Sequence of chain 1.A:
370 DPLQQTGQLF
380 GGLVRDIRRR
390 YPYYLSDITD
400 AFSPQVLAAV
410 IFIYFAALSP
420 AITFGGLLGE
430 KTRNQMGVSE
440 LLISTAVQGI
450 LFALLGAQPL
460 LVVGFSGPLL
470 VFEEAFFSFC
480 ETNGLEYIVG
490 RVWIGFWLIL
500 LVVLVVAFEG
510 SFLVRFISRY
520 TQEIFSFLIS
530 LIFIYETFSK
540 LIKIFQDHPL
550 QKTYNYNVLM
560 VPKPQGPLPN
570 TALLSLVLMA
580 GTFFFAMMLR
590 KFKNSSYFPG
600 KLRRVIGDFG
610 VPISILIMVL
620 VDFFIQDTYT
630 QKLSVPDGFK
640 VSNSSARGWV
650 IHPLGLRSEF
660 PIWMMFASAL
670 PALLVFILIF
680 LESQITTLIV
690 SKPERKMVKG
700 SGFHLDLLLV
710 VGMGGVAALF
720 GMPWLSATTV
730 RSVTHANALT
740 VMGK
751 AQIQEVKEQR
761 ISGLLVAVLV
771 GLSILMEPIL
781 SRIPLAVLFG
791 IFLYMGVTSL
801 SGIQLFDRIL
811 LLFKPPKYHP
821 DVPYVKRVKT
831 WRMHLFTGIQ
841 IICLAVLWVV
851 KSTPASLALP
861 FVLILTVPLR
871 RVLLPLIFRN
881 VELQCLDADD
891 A

Binding-site contacts:
Ligand atom CAL contacts residue VAL383 of chain 1.A at 4.5 Å (hydrophobic).
Ligand atom CAR contacts residue LEU378 of chain 1.A at 4.3 Å (hydrophobic).
Ligand atom CAT contacts residue VAL383 of chain 1.A at 4.4 Å (hydrophobic).
Ligand atom OAH contacts residue VAL383 of chain 1.A at 3.9 Å.
Ligand atom CAX contacts residue GLN377 of chain 1.A at 4.2 Å.
Ligand atom CAS contacts residue PHE379 of chain 1.A at 3.7 Å (hydrophobic).
Ligand atom CAX contacts residue VAL383 of chain 1.A at 3.8 Å (hydrophobic).
Ligand atom CAT contacts residue PHE379 of chain 1.A at 4.4 Å (hydrophobic).
Ligand atom CAC contacts residue VAL502 of chain 1.A at 4.3 Å (hydrophobic).
Ligand atom CAM contacts residue VAL383 of chain 1.A at 3.9 Å (hydrophobic).
Ligand atom CAB contacts residue VAL502 of chain 1.A at 3.8 Å (hydrophobic).
Ligand atom CAZ contacts residue VAL383 of chain 1.A at 4.5 Å (hydrophobic).
Ligand atom CAM contacts residue ARG387 of chain 1.A at 4.5 Å.
Ligand atom CAX contacts residue ARG387 of chain 1.A at 4.2 Å.
Ligand atom CAJ contacts residue VAL502 of chain 1.A at 4.2 Å (hydrophobic).
Ligand atom CAU contacts residue PHE379 of chain 1.A at 3.6 Å (hydrophobic).
Ligand atom CAL contacts residue GLN377 of chain 1.A at 4.1 Å.
Ligand atom OAH contacts residue ARG387 of chain 1.A at 3.2 Å (salt-bridge).
Ligand atom CBE contacts residue LEU382 of chain 1.A at 4.4 Å (hydrophobic).
Ligand atom OAF contacts residue VAL383 of chain 1.A at 3.9 Å.
Ligand atom OAF contacts residue GLN377 of chain 1.A at 3.4 Å (h-bond).
Ligand atom OAG contacts residue GLN377 of chain 1.A at 4.3 Å.
Ligand atom CAC contacts residue PHE379 of chain 1.A at 3.6 Å (hydrophobic).
Ligand atom CAB contacts residue ILE498 of chain 1.A at 3.7 Å (hydrophobic).
Ligand atom CAT contacts residue LEU378 of chain 1.A at 4.1 Å (hydrophobic).
Ligand atom CAO contacts residue LEU707 of chain 1.A at 4.1 Å (hydrophobic).
Ligand atom CBC contacts residue VAL383 of chain 1.A at 4.0 Å (hydrophobic).

A protein and the small-molecule ligand that binds it are described below.
Small molecule (SMILES): CC(C)CCC[C@@H](C)[C@H]1CC[C@H]2[C@@H]3CC=C4C[C@@H](OC(=O)CCC(=O)O)CC[C@]4(C)[C@H]3CC[C@]12C